Binding-site contacts:
Ligand atom C30 contacts residue ASP38 of chain 2.B at 3.1 Å.
Ligand atom C24 contacts residue GLY40 of chain 2.B at 3.6 Å.
Ligand atom C2 contacts residue ASP125 of chain 2.B at 3.1 Å.
Ligand atom CLA contacts residue ALA122 of chain 2.B at 3.6 Å.
Ligand atom F1 contacts residue VAL127 of chain 2.B at 3.5 Å.
Ligand atom C4 contacts residue ASP125 of chain 2.B at 3.0 Å.
Ligand atom O5 contacts residue VAL127 of chain 2.B at 3.6 Å.
Ligand atom C24 contacts residue ASP226 of chain 2.B at 3.5 Å.
Ligand atom C6 contacts residue PHE119 of chain 2.B at 3.8 Å (hydrophobic).
Ligand atom C16 contacts residue TYR83 of chain 2.B at 3.8 Å (hydrophobic).
Ligand atom C7 contacts residue PHE124 of chain 2.B at 3.6 Å (hydrophobic).
Ligand atom CL11 contacts residue VAL111 of chain 2.B at 3.6 Å.
Ligand atom C6 contacts residue PHE124 of chain 2.B at 3.6 Å (hydrophobic).
Ligand atom C19 contacts residue ASP38 of chain 2.B at 3.6 Å.
Ligand atom C contacts residue ASP226 of chain 2.B at 3.8 Å.
Ligand atom CLR3 contacts residue PHE119 of chain 2.B at 3.6 Å.
Ligand atom N27 contacts residue ASP38 of chain 2.B at 2.9 Å (salt-bridge).
Ligand atom C23 contacts residue GLY228 of chain 2.B at 3.6 Å.
Ligand atom O25 contacts residue TYR83 of chain 2.B at 3.6 Å (h-bond).
Ligand atom F2 contacts residue PRO47 of chain 2.B at 3.7 Å.
Ligand atom F2 contacts residue ASP125 of chain 2.B at 3.2 Å.
Ligand atom F2 contacts residue HIS61 of chain 2.B at 3.5 Å.
Ligand atom C23 contacts residue ASP38 of chain 2.B at 3.7 Å.
Ligand atom C7 contacts residue PHE119 of chain 2.B at 3.8 Å (hydrophobic).
Ligand atom C9 contacts residue PHE124 of chain 2.B at 3.5 Å (hydrophobic).
Ligand atom C15 contacts residue VAL127 of chain 2.B at 3.8 Å (hydrophobic).
Ligand atom CL11 contacts residue MET114 of chain 2.B at 3.7 Å.
Ligand atom N27 contacts residue ASP226 of chain 2.B at 2.7 Å (salt-bridge).
Ligand atom C34 contacts residue DMS1 of chain 2.G at 3.7 Å.
Ligand atom F1 contacts residue PHE124 of chain 2.B at 3.1 Å.
Ligand atom C23 contacts residue ASP226 of chain 2.B at 3.6 Å.
Ligand atom C20 contacts residue ASP38 of chain 2.B at 3.7 Å.
Ligand atom C24 contacts residue ASP38 of chain 2.B at 3.5 Å.
Ligand atom C7 contacts residue ASP125 of chain 2.B at 3.7 Å.
Ligand atom CL11 contacts residue ASP125 of chain 2.B at 3.4 Å.
Ligand atom C30 contacts residue GLY228 of chain 2.B at 3.5 Å.
Ligand atom C21 contacts residue ASP38 of chain 2.B at 3.4 Å.
Ligand atom F2 contacts residue MET114 of chain 2.B at 3.4 Å.
Ligand atom C31 contacts residue PHE124 of chain 2.B at 3.6 Å (hydrophobic).
Ligand atom C37 contacts residue DMS1 of chain 2.G at 3.4 Å.

A protein and the small-molecule ligand that binds it are described below.
Small molecule (SMILES): O=C(C1=C(c2ccc(CCCOc3c(F)ccc(F)c3Cl)cc2)C[C@@H]2CNC[C@H]1N2)N(Cc1cccc(Cl)c1Cl)C1CC1

Sequence of chain 2.B:
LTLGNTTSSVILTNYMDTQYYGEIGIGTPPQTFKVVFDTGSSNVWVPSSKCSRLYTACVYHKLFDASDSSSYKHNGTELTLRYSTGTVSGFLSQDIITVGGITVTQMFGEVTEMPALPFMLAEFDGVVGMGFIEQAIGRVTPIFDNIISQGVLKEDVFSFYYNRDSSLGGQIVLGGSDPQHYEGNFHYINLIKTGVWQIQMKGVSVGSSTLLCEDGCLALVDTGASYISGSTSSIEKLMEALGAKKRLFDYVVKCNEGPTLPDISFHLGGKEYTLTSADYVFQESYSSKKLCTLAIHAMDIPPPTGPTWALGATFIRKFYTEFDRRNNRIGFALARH